Binding-site contacts:
Ligand atom C8 contacts residue THR417 of chain 1.A at 3.9 Å.
Ligand atom O6 contacts residue GLU425 of chain 1.A at 3.6 Å.
Ligand atom N2 contacts residue ASN422 of chain 1.A at 2.9 Å (h-bond).
Ligand atom O5 contacts residue ASN422 of chain 1.A at 2.3 Å (h-bond).
Ligand atom O5 contacts residue GLU425 of chain 1.A at 3.8 Å.
Ligand atom C1 contacts residue GLU425 of chain 1.A at 4.4 Å.
Ligand atom O7 contacts residue THR417 of chain 1.A at 3.2 Å (h-bond).
Ligand atom C2 contacts residue ASP63 of chain 1.A at 3.8 Å.
Ligand atom C7 contacts residue ASN422 of chain 1.A at 3.5 Å.
Ligand atom C8 contacts residue THR424 of chain 1.A at 4.4 Å.
Ligand atom C7 contacts residue THR417 of chain 1.A at 3.9 Å.
Ligand atom C1 contacts residue ASN422 of chain 1.A at 1.4 Å.
Ligand atom C5 contacts residue ASN422 of chain 1.A at 3.6 Å.
Ligand atom C4 contacts residue ASN422 of chain 1.A at 4.2 Å.
Ligand atom N2 contacts residue ASP63 of chain 1.A at 2.8 Å (salt-bridge).
Ligand atom O7 contacts residue ASN422 of chain 1.A at 3.7 Å.
Ligand atom C2 contacts residue ASN422 of chain 1.A at 2.4 Å.
Ligand atom C3 contacts residue ASP63 of chain 1.A at 4.0 Å.
Ligand atom C1 contacts residue ASP63 of chain 1.A at 3.9 Å.
Ligand atom C1 contacts residue THR424 of chain 1.A at 4.4 Å.
Ligand atom C3 contacts residue ASN422 of chain 1.A at 3.8 Å.
Ligand atom C8 contacts residue GLY60 of chain 1.A at 4.0 Å.
Ligand atom C7 contacts residue ASP63 of chain 1.A at 3.7 Å.
Ligand atom O6 contacts residue THR424 of chain 1.A at 4.2 Å.
Ligand atom C8 contacts residue ASP63 of chain 1.A at 3.5 Å.

Sequence of chain 1.A:
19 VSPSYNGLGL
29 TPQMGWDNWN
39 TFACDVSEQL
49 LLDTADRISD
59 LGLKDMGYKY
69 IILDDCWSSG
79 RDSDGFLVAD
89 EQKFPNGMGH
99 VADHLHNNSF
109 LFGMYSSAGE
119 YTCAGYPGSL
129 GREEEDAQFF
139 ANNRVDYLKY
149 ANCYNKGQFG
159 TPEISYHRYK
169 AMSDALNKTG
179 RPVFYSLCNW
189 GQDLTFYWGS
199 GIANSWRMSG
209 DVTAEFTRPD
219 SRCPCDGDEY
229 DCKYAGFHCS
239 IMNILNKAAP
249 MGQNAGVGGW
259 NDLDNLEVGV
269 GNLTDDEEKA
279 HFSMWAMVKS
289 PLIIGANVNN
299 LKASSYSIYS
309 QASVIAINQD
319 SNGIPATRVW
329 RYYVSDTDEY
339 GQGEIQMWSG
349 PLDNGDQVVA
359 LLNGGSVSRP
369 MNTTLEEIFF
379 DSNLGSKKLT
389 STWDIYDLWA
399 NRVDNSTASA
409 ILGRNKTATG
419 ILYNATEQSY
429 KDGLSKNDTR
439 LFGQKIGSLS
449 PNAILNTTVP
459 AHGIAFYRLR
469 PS

A protein and the small-molecule ligand that binds it are described below.
Small molecule (SMILES): CC(=O)N[C@H]1[C@H](O[C@H]2[C@H](O)[C@@H](NC(C)=O)CO[C@@H]2CO)O[C@H](CO)[C@@H](O)[C@@H]1O